A protein and the small-molecule ligand that binds it are described below.
Small molecule (SMILES): NC[C@@H]1O[C@H](O[C@H]2[C@@H](O)[C@H](O[C@@H]3[C@@H](O)[C@H](N)C[C@H](N)[C@H]3O[C@H]3O[C@H](CO)[C@@H](O)[C@H](O)[C@H]3N)O[C@@H]2CO)[C@H](N)[C@@H](O)[C@@H]1O

Sequence of chain 1.L:
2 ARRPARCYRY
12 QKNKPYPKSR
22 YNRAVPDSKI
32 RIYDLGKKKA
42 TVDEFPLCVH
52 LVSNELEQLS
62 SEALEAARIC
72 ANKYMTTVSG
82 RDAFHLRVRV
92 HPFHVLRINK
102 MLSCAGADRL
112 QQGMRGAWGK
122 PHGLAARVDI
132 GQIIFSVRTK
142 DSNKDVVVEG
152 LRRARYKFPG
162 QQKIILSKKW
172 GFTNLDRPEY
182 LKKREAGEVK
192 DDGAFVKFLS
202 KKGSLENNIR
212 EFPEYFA

Sequence of chain 1.OA:
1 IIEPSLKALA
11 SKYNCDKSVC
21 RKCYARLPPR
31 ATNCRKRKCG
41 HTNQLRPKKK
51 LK

Binding-site contacts:
Ligand atom O34 contacts residue GLU150 of chain 1.L at 4.2 Å.
Ligand atom C44 contacts residue ARG153 of chain 1.L at 3.3 Å.
Ligand atom O34 contacts residue ARG154 of chain 1.L at 3.9 Å.
Ligand atom C54 contacts residue GLU150 of chain 1.L at 3.9 Å.
Ligand atom C34 contacts residue GLU150 of chain 1.L at 4.0 Å.
Ligand atom O23 contacts residue ASN43 of chain 1.OA at 3.3 Å (h-bond).
Ligand atom C34 contacts residue ARG154 of chain 1.L at 4.4 Å.
Ligand atom C43 contacts residue ASN43 of chain 1.OA at 4.4 Å.
Ligand atom N24 contacts residue ARG153 of chain 1.L at 4.3 Å.
Ligand atom N21 contacts residue ASN43 of chain 1.OA at 3.8 Å.
Ligand atom C23 contacts residue ASN43 of chain 1.OA at 4.0 Å.
Ligand atom C64 contacts residue GLU150 of chain 1.L at 4.2 Å.
Ligand atom C44 contacts residue GLU150 of chain 1.L at 3.1 Å.
Ligand atom N64 contacts residue ARG153 of chain 1.L at 4.1 Å.
Ligand atom O43 contacts residue ASN43 of chain 1.OA at 3.4 Å (h-bond).
Ligand atom C34 contacts residue ARG153 of chain 1.L at 4.0 Å.
Ligand atom O44 contacts residue ARG153 of chain 1.L at 2.4 Å (salt-bridge).
Ligand atom C13 contacts residue ASN43 of chain 1.OA at 3.4 Å.
Ligand atom O44 contacts residue GLU150 of chain 1.L at 3.7 Å.